This protein binds this small molecule.
Small molecule (SMILES): CC(=O)N[C@@H]1[C@@H](O)[C@H](O)[C@@H](CO)O[C@H]1O

Sequence of chain 1.B:
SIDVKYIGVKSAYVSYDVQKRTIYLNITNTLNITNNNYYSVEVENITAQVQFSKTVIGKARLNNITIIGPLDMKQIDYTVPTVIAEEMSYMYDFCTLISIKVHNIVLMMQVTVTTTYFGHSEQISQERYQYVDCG

Sequence of chain 1.A:
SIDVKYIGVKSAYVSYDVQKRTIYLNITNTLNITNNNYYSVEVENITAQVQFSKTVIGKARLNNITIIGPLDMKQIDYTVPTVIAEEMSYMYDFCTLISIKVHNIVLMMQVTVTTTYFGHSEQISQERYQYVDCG

Binding-site contacts:
Ligand atom O6 contacts residue NAG1 of chain 1.J at 3.8 Å.
Ligand atom C8 contacts residue ASN26 of chain 1.A at 3.4 Å.
Ligand atom O7 contacts residue ASN26 of chain 1.A at 4.2 Å.
Ligand atom C2 contacts residue NAG1 of chain 1.J at 4.1 Å.
Ligand atom C8 contacts residue LEU25 of chain 1.A at 4.0 Å (hydrophobic).
Ligand atom C4 contacts residue ASN26 of chain 1.A at 4.2 Å.
Ligand atom O3 contacts residue NAG1 of chain 1.J at 3.9 Å.
Ligand atom N2 contacts residue ASN26 of chain 1.A at 2.4 Å (h-bond).
Ligand atom O7 contacts residue NAG1 of chain 1.J at 3.1 Å.
Ligand atom O5 contacts residue ASN26 of chain 1.A at 2.3 Å (h-bond).
Ligand atom C2 contacts residue ASN26 of chain 1.A at 2.5 Å.
Ligand atom O5 contacts residue NAG1 of chain 1.J at 4.4 Å.
Ligand atom C7 contacts residue NAG1 of chain 1.J at 4.1 Å.
Ligand atom C4 contacts residue NAG1 of chain 1.J at 4.3 Å.
Ligand atom C1 contacts residue ASN26 of chain 1.A at 1.4 Å.
Ligand atom C5 contacts residue ASN26 of chain 1.A at 3.6 Å.
Ligand atom C8 contacts residue LEU25 of chain 1.B at 4.1 Å (hydrophobic).
Ligand atom C7 contacts residue ASN26 of chain 1.A at 3.2 Å.
Ligand atom C3 contacts residue ASN26 of chain 1.A at 3.8 Å.